Sequence of chain 4.A:
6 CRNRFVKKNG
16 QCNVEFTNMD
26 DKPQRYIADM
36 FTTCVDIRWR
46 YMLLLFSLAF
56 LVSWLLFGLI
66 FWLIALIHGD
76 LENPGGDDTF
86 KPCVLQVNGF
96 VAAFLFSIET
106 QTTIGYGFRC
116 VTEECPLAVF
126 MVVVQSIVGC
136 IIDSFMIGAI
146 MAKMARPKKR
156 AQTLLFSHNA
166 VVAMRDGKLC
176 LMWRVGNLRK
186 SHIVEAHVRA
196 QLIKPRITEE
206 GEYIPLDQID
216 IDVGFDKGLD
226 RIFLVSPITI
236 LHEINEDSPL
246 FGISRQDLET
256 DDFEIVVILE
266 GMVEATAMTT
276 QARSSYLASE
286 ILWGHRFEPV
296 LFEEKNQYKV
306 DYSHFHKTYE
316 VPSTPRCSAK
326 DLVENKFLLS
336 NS

A small-molecule ligand and the protein it binds are described below.
Small molecule (SMILES): CCCCCCCC(=O)OC[C@H](COP(=O)(O)O[C@@H]1[C@H](O)[C@H](O)[C@@H](OP(=O)(O)O)[C@H](OP(=O)(O)O)[C@H]1O)OC(=O)CCCCCCC

Binding-site contacts:
Ligand atom P1 contacts residue ARG45 of chain 4.A at 4.0 Å.
Ligand atom O43 contacts residue LYS154 of chain 4.A at 3.3 Å (salt-bridge).
Ligand atom O53 contacts residue ASP41 of chain 4.A at 3.5 Å (salt-bridge).
Ligand atom C2 contacts residue ARG43 of chain 4.A at 4.1 Å.
Ligand atom O43 contacts residue GLN157 of chain 4.A at 3.8 Å.
Ligand atom O12 contacts residue ARG45 of chain 4.A at 2.8 Å (salt-bridge).
Ligand atom O53 contacts residue ILE42 of chain 4.A at 3.9 Å.
Ligand atom O1B contacts residue ARG45 of chain 4.A at 3.1 Å.
Ligand atom C1B contacts residue LEU48 of chain 4.A at 4.1 Å (hydrophobic).
Ligand atom O3C contacts residue ARG45 of chain 4.A at 4.0 Å.
Ligand atom O11 contacts residue ARG43 of chain 4.A at 3.3 Å (salt-bridge).
Ligand atom O6 contacts residue TRP44 of chain 4.A at 3.4 Å.
Ligand atom O51 contacts residue ARG151 of chain 4.A at 2.8 Å (salt-bridge).
Ligand atom C3B contacts residue LEU48 of chain 4.A at 4.1 Å (hydrophobic).
Ligand atom O2 contacts residue ARG43 of chain 4.A at 3.2 Å (salt-bridge).
Ligand atom P4 contacts residue LYS154 of chain 4.A at 4.0 Å.
Ligand atom O53 contacts residue ARG151 of chain 4.A at 3.6 Å.
Ligand atom O2C contacts residue TRP44 of chain 4.A at 3.3 Å.
Ligand atom O12 contacts residue TRP44 of chain 4.A at 4.0 Å.
Ligand atom O51 contacts residue LYS153 of chain 4.A at 3.3 Å (salt-bridge).
Ligand atom O53 contacts residue LYS148 of chain 4.A at 3.3 Å (salt-bridge).
Ligand atom C4A contacts residue PHE140 of chain 2.A at 3.8 Å (hydrophobic).
Ligand atom O1A contacts residue TRP44 of chain 4.A at 3.6 Å.
Ligand atom O12 contacts residue ARG43 of chain 4.A at 3.5 Å (salt-bridge).
Ligand atom O1B contacts residue LEU48 of chain 4.A at 3.8 Å.
Ligand atom O6 contacts residue ARG43 of chain 4.A at 3.7 Å.
Ligand atom P5 contacts residue ARG151 of chain 4.A at 3.3 Å.
Ligand atom O52 contacts residue LYS154 of chain 4.A at 3.2 Å (salt-bridge).
Ligand atom O1 contacts residue ARG43 of chain 4.A at 3.6 Å.
Ligand atom C1B contacts residue ARG45 of chain 4.A at 4.1 Å.
Ligand atom O13 contacts residue TRP44 of chain 4.A at 3.5 Å.
Ligand atom O1 contacts residue TRP44 of chain 4.A at 3.6 Å.
Ligand atom O51 contacts residue LYS154 of chain 4.A at 3.4 Å (salt-bridge).
Ligand atom O5 contacts residue LYS154 of chain 4.A at 3.8 Å.
Ligand atom O52 contacts residue ARG151 of chain 4.A at 3.3 Å (salt-bridge).
Ligand atom P5 contacts residue LYS154 of chain 4.A at 3.7 Å.
Ligand atom C1A contacts residue TRP44 of chain 4.A at 3.6 Å (hydrophobic).
Ligand atom P1 contacts residue ARG43 of chain 4.A at 3.9 Å.
Ligand atom O4 contacts residue LYS154 of chain 4.A at 4.0 Å.
Ligand atom O11 contacts residue ARG45 of chain 4.A at 4.0 Å.

Sequence of chain 2.A:
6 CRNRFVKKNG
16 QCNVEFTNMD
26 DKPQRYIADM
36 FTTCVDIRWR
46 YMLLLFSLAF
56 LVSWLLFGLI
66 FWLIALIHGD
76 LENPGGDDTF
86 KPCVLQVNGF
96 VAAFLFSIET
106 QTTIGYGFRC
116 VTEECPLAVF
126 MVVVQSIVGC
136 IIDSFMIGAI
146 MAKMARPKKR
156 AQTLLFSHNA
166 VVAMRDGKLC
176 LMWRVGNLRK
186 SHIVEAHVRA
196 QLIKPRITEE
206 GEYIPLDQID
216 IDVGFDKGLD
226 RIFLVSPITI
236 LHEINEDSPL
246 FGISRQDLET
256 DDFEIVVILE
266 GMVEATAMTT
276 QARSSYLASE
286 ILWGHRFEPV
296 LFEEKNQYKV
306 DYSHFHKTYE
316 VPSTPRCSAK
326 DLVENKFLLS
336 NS